A protein and the small-molecule ligand that binds it are described below.
Small molecule (SMILES): CCOc1noc2cc(OCCC3CCN(c4ccc(C)nn4)CC3)ccc12

Binding-site contacts:
Ligand atom C09 contacts residue TYR191 of chain 26.A at 3.6 Å (hydrophobic).
Ligand atom C25 contacts residue PHE180 of chain 26.A at 3.5 Å (hydrophobic).
Ligand atom C22 contacts residue ILE99 of chain 26.A at 3.9 Å (hydrophobic).
Ligand atom C10 contacts residue TYR191 of chain 26.A at 3.7 Å (hydrophobic).
Ligand atom C05 contacts residue LEU101 of chain 26.A at 3.9 Å (hydrophobic).
Ligand atom C04 contacts residue MET213 of chain 26.A at 3.9 Å (hydrophobic).
Ligand atom C15 contacts residue LEU182 of chain 26.A at 3.7 Å (hydrophobic).
Ligand atom N08 contacts residue LEU101 of chain 26.A at 3.8 Å.
Ligand atom C01 contacts residue THR207 of chain 26.A at 2.9 Å.
Ligand atom C22 contacts residue ILE123 of chain 26.A at 3.6 Å (hydrophobic).
Ligand atom C01 contacts residue TYR192 of chain 26.A at 2.9 Å (hydrophobic).
Ligand atom C28 contacts residue TYR143 of chain 26.A at 3.4 Å (hydrophobic).
Ligand atom C14 contacts residue HIS237 of chain 26.A at 3.5 Å.
Ligand atom C09 contacts residue LEU101 of chain 26.A at 3.8 Å (hydrophobic).
Ligand atom O16 contacts residue ILE99 of chain 26.A at 3.6 Å.
Ligand atom C27 contacts residue PHE180 of chain 26.A at 3.2 Å (hydrophobic).
Ligand atom C17 contacts residue LEU182 of chain 26.A at 3.7 Å (hydrophobic).
Ligand atom C18 contacts residue ILE99 of chain 26.A at 3.8 Å (hydrophobic).
Ligand atom O26 contacts residue PHE180 of chain 26.A at 3.7 Å.
Ligand atom C12 contacts residue ILE99 of chain 26.A at 3.7 Å (hydrophobic).
Ligand atom C14 contacts residue SER121 of chain 26.A at 3.5 Å.
Ligand atom O23 contacts residue LEU216 of chain 26.A at 3.7 Å.
Ligand atom N06 contacts residue LEU101 of chain 26.A at 3.2 Å.
Ligand atom C18 contacts residue TYR145 of chain 26.A at 3.8 Å (hydrophobic).
Ligand atom C19 contacts residue LEU182 of chain 26.A at 3.6 Å (hydrophobic).
Ligand atom C15 contacts residue ILE123 of chain 26.A at 3.6 Å (hydrophobic).
Ligand atom N24 contacts residue LEU216 of chain 26.A at 3.5 Å.
Ligand atom C19 contacts residue TYR145 of chain 26.A at 3.2 Å (hydrophobic).
Ligand atom N07 contacts residue LEU101 of chain 26.A at 3.7 Å.
Ligand atom C17 contacts residue ILE99 of chain 26.A at 3.8 Å (hydrophobic).
Ligand atom C21 contacts residue ILE123 of chain 26.A at 3.8 Å (hydrophobic).
Ligand atom C28 contacts residue ALA167 of chain 26.A at 3.1 Å (hydrophobic).
Ligand atom C04 contacts residue ASN211 of chain 26.A at 3.4 Å.
Ligand atom O26 contacts residue TYR145 of chain 26.A at 3.2 Å.
Ligand atom C03 contacts residue ASN211 of chain 26.A at 3.1 Å.
Ligand atom C28 contacts residue TYR145 of chain 26.A at 3.3 Å (hydrophobic).
Ligand atom N24 contacts residue PHE180 of chain 26.A at 3.6 Å.
Ligand atom C13 contacts residue MET213 of chain 26.A at 3.4 Å (hydrophobic).
Ligand atom C18 contacts residue LEU182 of chain 26.A at 3.2 Å (hydrophobic).
Ligand atom C28 contacts residue MET144 of chain 26.A at 3.8 Å (hydrophobic).

Sequence of chain 26.A:
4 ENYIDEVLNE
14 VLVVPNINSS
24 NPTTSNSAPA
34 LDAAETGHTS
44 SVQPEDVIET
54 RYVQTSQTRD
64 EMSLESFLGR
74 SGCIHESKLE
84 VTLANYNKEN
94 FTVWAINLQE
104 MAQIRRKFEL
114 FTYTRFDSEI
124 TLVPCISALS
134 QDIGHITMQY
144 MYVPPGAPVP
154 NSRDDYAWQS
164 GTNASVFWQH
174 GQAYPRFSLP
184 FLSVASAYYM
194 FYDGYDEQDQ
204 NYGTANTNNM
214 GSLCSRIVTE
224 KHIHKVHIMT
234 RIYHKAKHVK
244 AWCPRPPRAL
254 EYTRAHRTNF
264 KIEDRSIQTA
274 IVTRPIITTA